This protein binds this small molecule.
Small molecule (SMILES): Cc1cn([C@H]2C[C@H](O[P](=O)(O)OC[C@H]3O[C@@H](n4cc(C)c(=O)[nH]c4=O)C[C@@H]3O[P](=O)(O)OC[C@H]3O[C@@H](n4cc(C)c(=O)[nH]c4=O)C[C@@H]3O)[C@@H](COP(=O)(O)O)O2)c(=O)[nH]c1=O

Binding-site contacts:
Ligand atom OP2 contacts residue ASN56 of chain 1.C at 3.0 Å (h-bond).
Ligand atom O3' contacts residue ARG52 of chain 1.C at 3.4 Å (salt-bridge).
Ligand atom C4' contacts residue THR97 of chain 1.B at 3.5 Å.
Ligand atom O2 contacts residue HIS98 of chain 1.B at 2.9 Å (h-bond).
Ligand atom N3 contacts residue SER96 of chain 1.B at 2.6 Å (h-bond).
Ligand atom C4 contacts residue TYR37 of chain 1.B at 3.3 Å (hydrophobic).
Ligand atom C3' contacts residue HIS31 of chain 1.B at 3.2 Å.
Ligand atom O3' contacts residue HIS31 of chain 1.B at 3.1 Å.
Ligand atom O4 contacts residue SER96 of chain 1.B at 2.8 Å (h-bond).
Ligand atom OP1 contacts residue ALA33 of chain 1.C at 3.4 Å (h-bond).
Ligand atom O4 contacts residue THR105 of chain 1.C at 2.9 Å (h-bond).
Ligand atom C2 contacts residue TYR37 of chain 1.B at 3.4 Å (hydrophobic).
Ligand atom C7 contacts residue ALA106 of chain 1.C at 3.1 Å (hydrophobic).
Ligand atom C7 contacts residue THR103 of chain 1.C at 3.5 Å.
Ligand atom O4' contacts residue THR97 of chain 1.B at 3.3 Å (h-bond).
Ligand atom C4 contacts residue GLY104 of chain 1.C at 3.6 Å.
Ligand atom O4 contacts residue GLY104 of chain 1.C at 2.8 Å (h-bond).
Ligand atom O4 contacts residue THR103 of chain 1.C at 3.3 Å.
Ligand atom C3' contacts residue TRP107 of chain 1.C at 3.1 Å (hydrophobic).
Ligand atom O4 contacts residue VAL99 of chain 1.B at 3.2 Å.
Ligand atom C4 contacts residue TRP107 of chain 1.C at 3.5 Å (hydrophobic).
Ligand atom O4 contacts residue TYR37 of chain 1.B at 3.3 Å.
Ligand atom C2 contacts residue SER96 of chain 1.B at 3.2 Å.
Ligand atom OP3 contacts residue ASN56 of chain 1.C at 3.1 Å (h-bond).
Ligand atom C4' contacts residue HIS31 of chain 1.B at 3.2 Å.
Ligand atom C2' contacts residue TRP107 of chain 1.C at 3.3 Å (hydrophobic).
Ligand atom O2 contacts residue TYR37 of chain 1.B at 3.4 Å.
Ligand atom N3 contacts residue TYR37 of chain 1.B at 3.4 Å.
Ligand atom C7 contacts residue TRP107 of chain 1.C at 3.3 Å (hydrophobic).
Ligand atom N3 contacts residue VAL99 of chain 1.B at 3.4 Å.
Ligand atom C5 contacts residue TYR37 of chain 1.B at 3.5 Å (hydrophobic).
Ligand atom O4 contacts residue TRP107 of chain 1.C at 3.3 Å (h-bond).
Ligand atom OP2 contacts residue ARG52 of chain 1.C at 3.0 Å (salt-bridge).
Ligand atom O4 contacts residue ALA106 of chain 1.C at 3.2 Å (h-bond).
Ligand atom O2 contacts residue SER96 of chain 1.B at 2.9 Å (h-bond).
Ligand atom OP1 contacts residue THR31 of chain 1.C at 3.2 Å (h-bond).
Ligand atom OP3 contacts residue SER53 of chain 1.C at 3.5 Å (h-bond).
Ligand atom O5' contacts residue HIS31 of chain 1.B at 3.5 Å (h-bond).
Ligand atom O4 contacts residue GLN102 of chain 1.C at 3.0 Å (h-bond).
Ligand atom OP1 contacts residue SER53 of chain 1.C at 2.8 Å (h-bond).

Sequence of chain 1.B:
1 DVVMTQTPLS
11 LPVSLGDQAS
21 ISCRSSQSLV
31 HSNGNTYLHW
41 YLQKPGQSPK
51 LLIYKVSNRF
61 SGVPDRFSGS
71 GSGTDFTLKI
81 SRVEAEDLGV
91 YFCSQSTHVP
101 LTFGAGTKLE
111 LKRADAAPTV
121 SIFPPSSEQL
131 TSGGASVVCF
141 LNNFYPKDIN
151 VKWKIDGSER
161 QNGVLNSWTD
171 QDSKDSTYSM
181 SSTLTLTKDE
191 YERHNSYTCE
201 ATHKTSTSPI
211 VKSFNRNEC

Sequence of chain 1.C:
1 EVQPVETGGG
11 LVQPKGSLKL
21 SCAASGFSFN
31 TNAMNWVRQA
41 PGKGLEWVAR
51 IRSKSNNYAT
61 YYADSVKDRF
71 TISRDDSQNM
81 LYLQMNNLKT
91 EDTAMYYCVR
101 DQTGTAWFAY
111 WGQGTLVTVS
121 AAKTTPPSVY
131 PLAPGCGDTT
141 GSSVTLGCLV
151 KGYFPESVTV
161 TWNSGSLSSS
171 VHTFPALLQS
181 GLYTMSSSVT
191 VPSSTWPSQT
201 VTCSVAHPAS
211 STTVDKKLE